A protein and the small-molecule ligand that binds it are described below.
Small molecule (SMILES): CC(=O)N[C@@H]1[C@@H](O)[C@H](O)[C@@H](CO)O[C@H]1O

Binding-site contacts:
Ligand atom O5 contacts residue ASN343 of chain 1.E at 2.3 Å (h-bond).
Ligand atom N2 contacts residue PHE342 of chain 1.E at 4.3 Å.
Ligand atom C7 contacts residue ASN343 of chain 1.E at 3.1 Å.
Ligand atom C7 contacts residue GLY339 of chain 1.E at 4.1 Å.
Ligand atom C5 contacts residue ASN343 of chain 1.E at 3.6 Å.
Ligand atom C8 contacts residue LEU368 of chain 1.E at 4.3 Å (hydrophobic).
Ligand atom C4 contacts residue ASN343 of chain 1.E at 4.2 Å.
Ligand atom C8 contacts residue PHE338 of chain 1.E at 3.9 Å (hydrophobic).
Ligand atom O7 contacts residue ASN343 of chain 1.E at 3.8 Å.
Ligand atom C8 contacts residue ASN343 of chain 1.E at 3.7 Å.
Ligand atom C1 contacts residue ASN343 of chain 1.E at 1.4 Å.
Ligand atom O7 contacts residue GLY339 of chain 1.E at 4.4 Å.
Ligand atom C8 contacts residue GLY339 of chain 1.E at 3.8 Å.
Ligand atom C8 contacts residue PHE342 of chain 1.E at 3.5 Å (hydrophobic).
Ligand atom C3 contacts residue ASN343 of chain 1.E at 3.9 Å.
Ligand atom N2 contacts residue ASN343 of chain 1.E at 2.3 Å (h-bond).
Ligand atom C7 contacts residue PHE342 of chain 1.E at 4.4 Å (hydrophobic).
Ligand atom C2 contacts residue ASN343 of chain 1.E at 2.5 Å.

Sequence of chain 1.E:
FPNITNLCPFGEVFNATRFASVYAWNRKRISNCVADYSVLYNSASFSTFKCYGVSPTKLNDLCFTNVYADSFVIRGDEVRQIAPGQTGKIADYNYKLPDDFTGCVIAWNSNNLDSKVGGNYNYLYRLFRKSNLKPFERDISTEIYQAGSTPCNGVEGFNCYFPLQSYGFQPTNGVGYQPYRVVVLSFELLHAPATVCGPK